Binding-site contacts:
Ligand atom C6 contacts residue TYR421 of chain 1.B at 3.6 Å (hydrophobic).
Ligand atom O4 contacts residue HIS415 of chain 1.B at 3.4 Å.
Ligand atom O3 contacts residue TRP155 of chain 1.B at 2.9 Å (h-bond).
Ligand atom O4 contacts residue PRO413 of chain 1.B at 3.3 Å.
Ligand atom O2 contacts residue GLU337 of chain 1.B at 2.9 Å (salt-bridge).
Ligand atom C3 contacts residue TRP155 of chain 1.B at 3.6 Å (hydrophobic).
Ligand atom O5 contacts residue GLU337 of chain 1.B at 3.9 Å.
Ligand atom C3 contacts residue TRP390 of chain 1.B at 3.7 Å (hydrophobic).
Ligand atom C5 contacts residue GLU268 of chain 1.B at 3.2 Å.
Ligand atom O1 contacts residue TYR181 of chain 1.B at 3.8 Å.
Ligand atom O4 contacts residue GLU416 of chain 1.B at 2.8 Å (salt-bridge).
Ligand atom O3 contacts residue HIS415 of chain 1.B at 3.1 Å (h-bond).
Ligand atom C6 contacts residue GLU268 of chain 1.B at 2.9 Å.
Ligand atom C3 contacts residue TRP153 of chain 1.B at 3.7 Å (hydrophobic).
Ligand atom C2 contacts residue GLU337 of chain 1.B at 3.2 Å.
Ligand atom O3 contacts residue TRP153 of chain 1.B at 3.5 Å.
Ligand atom O4 contacts residue TRP153 of chain 1.B at 3.6 Å.
Ligand atom C6 contacts residue TRP293 of chain 1.B at 3.8 Å (hydrophobic).
Ligand atom O3 contacts residue GLU416 of chain 1.B at 3.2 Å (salt-bridge).
Ligand atom O3 contacts residue ASN237 of chain 1.B at 3.8 Å.
Ligand atom O6 contacts residue TRP297 of chain 1.B at 2.7 Å (h-bond).
Ligand atom C5 contacts residue TRP390 of chain 1.B at 3.8 Å (hydrophobic).
Ligand atom O2 contacts residue ASN237 of chain 1.B at 2.8 Å (h-bond).
Ligand atom O6 contacts residue GLU268 of chain 1.B at 2.8 Å (salt-bridge).
Ligand atom C5 contacts residue TRP153 of chain 1.B at 3.9 Å (hydrophobic).
Ligand atom C4 contacts residue GLU416 of chain 1.B at 3.5 Å.
Ligand atom C6 contacts residue TRP293 of chain 1.B at 3.6 Å (hydrophobic).
Ligand atom C1 contacts residue TRP153 of chain 1.B at 3.9 Å (hydrophobic).
Ligand atom C1 contacts residue TYR181 of chain 1.B at 3.5 Å (hydrophobic).
Ligand atom O5 contacts residue TRP153 of chain 1.B at 3.9 Å.
Ligand atom C5 contacts residue TRP293 of chain 1.B at 3.7 Å (hydrophobic).
Ligand atom O6 contacts residue ASN296 of chain 1.B at 2.8 Å (h-bond).
Ligand atom O6 contacts residue TYR421 of chain 1.B at 3.8 Å.
Ligand atom O2 contacts residue ASN296 of chain 1.B at 2.8 Å (h-bond).
Ligand atom C1 contacts residue GLU337 of chain 1.B at 3.3 Å.
Ligand atom C1 contacts residue TRP293 of chain 1.B at 3.8 Å (hydrophobic).
Ligand atom O6 contacts residue GLU416 of chain 1.B at 2.6 Å (salt-bridge).
Ligand atom O5 contacts residue TRP293 of chain 1.B at 3.4 Å.
Ligand atom C6 contacts residue GLU416 of chain 1.B at 3.4 Å.
Ligand atom O4 contacts residue TRP390 of chain 1.B at 3.5 Å.

Sequence of chain 1.B:
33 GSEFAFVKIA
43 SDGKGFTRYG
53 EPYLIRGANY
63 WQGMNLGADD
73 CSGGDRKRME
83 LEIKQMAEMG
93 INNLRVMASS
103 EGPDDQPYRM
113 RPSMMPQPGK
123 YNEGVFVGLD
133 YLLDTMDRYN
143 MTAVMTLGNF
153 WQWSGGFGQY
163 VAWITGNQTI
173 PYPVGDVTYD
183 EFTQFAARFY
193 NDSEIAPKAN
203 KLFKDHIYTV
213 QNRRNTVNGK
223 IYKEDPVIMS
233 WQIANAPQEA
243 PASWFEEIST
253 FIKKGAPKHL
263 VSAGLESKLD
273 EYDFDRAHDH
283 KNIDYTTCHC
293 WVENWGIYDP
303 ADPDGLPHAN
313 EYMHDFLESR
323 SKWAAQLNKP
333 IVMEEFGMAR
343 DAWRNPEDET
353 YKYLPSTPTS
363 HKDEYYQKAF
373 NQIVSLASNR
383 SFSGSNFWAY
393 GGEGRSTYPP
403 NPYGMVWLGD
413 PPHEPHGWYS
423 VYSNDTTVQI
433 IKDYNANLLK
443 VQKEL

This protein binds this small molecule.
Small molecule (SMILES): OC[C@H]1O[C@@H](O[C@@H]2[C@@H](CO)O[C@](O)(CO)[C@H]2O)[C@@H](O)[C@@H](O)[C@@H]1O